Binding-site contacts:
Ligand atom O3 contacts residue ASN42 of chain 1.A at 3.0 Å (h-bond).
Ligand atom C2 contacts residue ASN42 of chain 1.A at 3.7 Å.
Ligand atom C6 contacts residue ARG350 of chain 1.A at 4.0 Å.
Ligand atom C6 contacts residue LEU43 of chain 1.A at 3.9 Å (hydrophobic).
Ligand atom O2 contacts residue ARG350 of chain 1.A at 3.5 Å (salt-bridge).
Ligand atom O4 contacts residue ASN42 of chain 1.A at 3.2 Å (h-bond).
Ligand atom C2 contacts residue ARG350 of chain 1.A at 4.2 Å.
Ligand atom C6 contacts residue ASN42 of chain 1.A at 3.7 Å.
Ligand atom C4 contacts residue ASN42 of chain 1.A at 3.5 Å.
Ligand atom C3 contacts residue ASN42 of chain 1.A at 3.7 Å.
Ligand atom C1 contacts residue ARG350 of chain 1.A at 3.8 Å.
Ligand atom O2 contacts residue ASN42 of chain 1.A at 2.6 Å (h-bond).
Ligand atom C4 contacts residue ARG350 of chain 1.A at 4.2 Å.
Ligand atom O6 contacts residue LEU43 of chain 1.A at 3.8 Å.
Ligand atom O5 contacts residue ARG350 of chain 1.A at 3.2 Å (salt-bridge).
Ligand atom C5 contacts residue ARG350 of chain 1.A at 4.0 Å.
Ligand atom C5 contacts residue ASN42 of chain 1.A at 4.2 Å.
Ligand atom O6 contacts residue ARG350 of chain 1.A at 3.8 Å.
Ligand atom O1 contacts residue ARG350 of chain 1.A at 3.5 Å (salt-bridge).

The small molecule below binds the protein below.
Small molecule (SMILES): OC[C@H]1O[C@@H](O)[C@@H](O)[C@@H](O)[C@@H]1O

Sequence of chain 1.A:
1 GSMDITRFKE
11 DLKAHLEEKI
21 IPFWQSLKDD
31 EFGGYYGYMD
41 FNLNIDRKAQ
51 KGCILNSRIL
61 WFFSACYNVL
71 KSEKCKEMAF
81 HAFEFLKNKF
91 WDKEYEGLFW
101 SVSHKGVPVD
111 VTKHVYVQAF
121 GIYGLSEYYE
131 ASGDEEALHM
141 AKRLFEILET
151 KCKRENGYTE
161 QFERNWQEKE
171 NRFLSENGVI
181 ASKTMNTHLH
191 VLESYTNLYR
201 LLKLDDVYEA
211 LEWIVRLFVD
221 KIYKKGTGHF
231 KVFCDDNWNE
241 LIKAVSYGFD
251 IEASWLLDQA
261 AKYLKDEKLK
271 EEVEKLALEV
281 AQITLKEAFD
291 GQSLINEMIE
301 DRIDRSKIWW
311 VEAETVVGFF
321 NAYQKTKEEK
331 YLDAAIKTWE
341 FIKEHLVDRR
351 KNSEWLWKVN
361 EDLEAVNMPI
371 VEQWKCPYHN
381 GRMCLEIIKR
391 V